Sequence of chain 1.A:
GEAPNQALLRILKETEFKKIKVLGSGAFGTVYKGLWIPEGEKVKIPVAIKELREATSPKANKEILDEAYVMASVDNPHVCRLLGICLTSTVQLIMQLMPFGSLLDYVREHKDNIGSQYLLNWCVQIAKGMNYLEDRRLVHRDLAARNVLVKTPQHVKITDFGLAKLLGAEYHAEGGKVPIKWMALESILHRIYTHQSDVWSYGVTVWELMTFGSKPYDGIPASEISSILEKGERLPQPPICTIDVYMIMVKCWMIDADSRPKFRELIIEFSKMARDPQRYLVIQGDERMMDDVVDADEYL

The small molecule below binds the protein below.
Small molecule (SMILES): CCC(=O)NC1CCC(N2C(=O)N(c3ccccc3Cl)Cc3cnc(Nc4ccc(N5CCN(C)CC5)c(C)c4)nc32)CC1

Binding-site contacts:
Ligand atom CBF contacts residue MET99 of chain 1.A at 3.5 Å (hydrophobic).
Ligand atom C5 contacts residue LEU153 of chain 1.A at 3.7 Å (hydrophobic).
Ligand atom CAA contacts residue PHE32 of chain 1.A at 3.4 Å (hydrophobic).
Ligand atom C2 contacts residue LEU153 of chain 1.A at 3.6 Å (hydrophobic).
Ligand atom CAH contacts residue GLU71 of chain 1.A at 3.0 Å.
Ligand atom C4 contacts residue LEU153 of chain 1.A at 3.5 Å (hydrophobic).
Ligand atom CAA contacts residue GLY30 of chain 1.A at 3.8 Å.
Ligand atom CBG contacts residue LEU27 of chain 1.A at 3.8 Å (hydrophobic).
Ligand atom CL1 contacts residue MET99 of chain 1.A at 3.6 Å.
Ligand atom CBG contacts residue MET102 of chain 1.A at 3.4 Å (hydrophobic).
Ligand atom CL1 contacts residue LYS54 of chain 1.A at 3.8 Å.
Ligand atom N1 contacts residue MET102 of chain 1.A at 2.8 Å (h-bond).
Ligand atom CAI contacts residue MET99 of chain 1.A at 3.5 Å (hydrophobic).
Ligand atom OAD contacts residue GLY28 of chain 1.A at 3.5 Å.
Ligand atom CAA contacts residue SER29 of chain 1.A at 3.6 Å.
Ligand atom CAN contacts residue GLY105 of chain 1.A at 3.5 Å.
Ligand atom CBE contacts residue GLY105 of chain 1.A at 3.8 Å.
Ligand atom N3 contacts residue LEU153 of chain 1.A at 3.5 Å.
Ligand atom CAN contacts residue MET102 of chain 1.A at 3.3 Å (hydrophobic).
Ligand atom CAX contacts residue ALA52 of chain 1.A at 3.8 Å (hydrophobic).
Ligand atom CAG contacts residue GLU71 of chain 1.A at 3.1 Å.
Ligand atom N1 contacts residue LEU153 of chain 1.A at 3.9 Å.
Ligand atom CAB contacts residue PRO103 of chain 1.A at 3.3 Å (hydrophobic).
Ligand atom C6 contacts residue ALA52 of chain 1.A at 3.4 Å (hydrophobic).
Ligand atom CL1 contacts residue ALA52 of chain 1.A at 3.4 Å.
Ligand atom C2 contacts residue MET102 of chain 1.A at 3.6 Å (hydrophobic).
Ligand atom CAG contacts residue LYS54 of chain 1.A at 3.7 Å.
Ligand atom N1 contacts residue LEU101 of chain 1.A at 3.8 Å.
Ligand atom CBG contacts residue GLY105 of chain 1.A at 3.7 Å.
Ligand atom CBE contacts residue LEU27 of chain 1.A at 3.7 Å (hydrophobic).
Ligand atom C5 contacts residue ALA52 of chain 1.A at 3.5 Å (hydrophobic).
Ligand atom C6 contacts residue GLN100 of chain 1.A at 3.2 Å.
Ligand atom CAR contacts residue VAL35 of chain 1.A at 3.6 Å (hydrophobic).
Ligand atom CAN contacts residue LEU27 of chain 1.A at 3.8 Å (hydrophobic).
Ligand atom CAO contacts residue PHE32 of chain 1.A at 3.7 Å (hydrophobic).
Ligand atom CAI contacts residue LYS54 of chain 1.A at 3.6 Å.
Ligand atom C6 contacts residue MET102 of chain 1.A at 3.5 Å (hydrophobic).
Ligand atom CAN contacts residue PRO103 of chain 1.A at 3.7 Å (hydrophobic).
Ligand atom NBA contacts residue MET102 of chain 1.A at 2.6 Å (h-bond).
Ligand atom CAA contacts residue GLY28 of chain 1.A at 3.5 Å.